This protein binds this small molecule.
Small molecule (SMILES): CC(=O)N[C@H]1[C@H](O[C@H]2[C@H](O)[C@@H](NC(C)=O)CO[C@@H]2CO)O[C@H](CO)[C@@H](O)[C@@H]1O

Sequence of chain 1.A:
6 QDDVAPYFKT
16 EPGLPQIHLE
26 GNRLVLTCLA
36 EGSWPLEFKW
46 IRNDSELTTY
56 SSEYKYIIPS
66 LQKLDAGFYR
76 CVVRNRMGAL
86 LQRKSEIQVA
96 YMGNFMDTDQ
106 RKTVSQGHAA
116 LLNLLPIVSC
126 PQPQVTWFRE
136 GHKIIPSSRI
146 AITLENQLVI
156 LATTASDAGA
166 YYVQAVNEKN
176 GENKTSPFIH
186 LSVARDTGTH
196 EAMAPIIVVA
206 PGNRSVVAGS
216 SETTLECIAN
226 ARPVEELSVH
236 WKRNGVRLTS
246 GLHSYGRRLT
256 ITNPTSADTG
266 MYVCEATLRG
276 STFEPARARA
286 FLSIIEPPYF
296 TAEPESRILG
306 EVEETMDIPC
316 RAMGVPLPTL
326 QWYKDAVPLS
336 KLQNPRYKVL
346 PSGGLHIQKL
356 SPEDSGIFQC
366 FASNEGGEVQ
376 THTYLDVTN

Binding-site contacts:
Ligand atom C4 contacts residue ASN178 of chain 2.A at 4.2 Å.
Ligand atom C1 contacts residue ASN178 of chain 2.A at 1.4 Å.
Ligand atom O7 contacts residue LYS60 of chain 1.A at 4.1 Å.
Ligand atom C7 contacts residue ASN178 of chain 2.A at 3.6 Å.
Ligand atom O5 contacts residue ASN178 of chain 2.A at 2.4 Å (h-bond).
Ligand atom C5 contacts residue ASN178 of chain 2.A at 3.6 Å.
Ligand atom C3 contacts residue ASN178 of chain 2.A at 3.8 Å.
Ligand atom N2 contacts residue TYR59 of chain 1.A at 4.2 Å.
Ligand atom C8 contacts residue TYR59 of chain 1.A at 3.8 Å (hydrophobic).
Ligand atom O7 contacts residue TYR59 of chain 1.A at 3.0 Å (h-bond).
Ligand atom C7 contacts residue TYR59 of chain 1.A at 3.4 Å (hydrophobic).
Ligand atom C2 contacts residue ASN178 of chain 2.A at 2.5 Å.
Ligand atom O7 contacts residue ASN178 of chain 2.A at 3.9 Å.
Ligand atom N2 contacts residue ASN178 of chain 2.A at 2.9 Å (h-bond).

Sequence of chain 2.A:
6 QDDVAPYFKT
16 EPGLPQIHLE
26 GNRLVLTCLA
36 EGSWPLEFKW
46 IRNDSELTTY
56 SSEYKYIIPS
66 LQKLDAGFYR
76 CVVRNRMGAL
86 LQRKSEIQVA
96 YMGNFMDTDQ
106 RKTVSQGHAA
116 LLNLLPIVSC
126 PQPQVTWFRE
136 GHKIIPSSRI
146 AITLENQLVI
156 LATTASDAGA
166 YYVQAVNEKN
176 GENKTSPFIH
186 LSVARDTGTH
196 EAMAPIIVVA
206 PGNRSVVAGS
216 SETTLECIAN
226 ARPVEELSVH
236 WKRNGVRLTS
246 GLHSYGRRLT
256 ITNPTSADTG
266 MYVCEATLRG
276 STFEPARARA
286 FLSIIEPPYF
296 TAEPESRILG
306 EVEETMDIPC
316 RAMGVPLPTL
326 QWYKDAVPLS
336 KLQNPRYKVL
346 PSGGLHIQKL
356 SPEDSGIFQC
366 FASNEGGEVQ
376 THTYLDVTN